Binding-site contacts:
Ligand atom FE contacts residue CYS573 of chain 1.J at 4.0 Å.
Ligand atom N1 contacts residue CYS84 of chain 1.J at 3.6 Å.
Ligand atom FE contacts residue CYS576 of chain 1.J at 2.3 Å.
Ligand atom C3 contacts residue CYS84 of chain 1.J at 3.1 Å (hydrophobic).
Ligand atom N2 contacts residue ARG501 of chain 1.J at 4.1 Å.
Ligand atom N1 contacts residue ARG501 of chain 1.J at 2.9 Å (salt-bridge).
Ligand atom O3 contacts residue LEU504 of chain 1.J at 3.7 Å.
Ligand atom NI contacts residue CYS573 of chain 1.J at 2.2 Å.
Ligand atom C3 contacts residue HIS88 of chain 1.J at 3.5 Å.
Ligand atom C1 contacts residue CYS84 of chain 1.J at 3.0 Å (hydrophobic).
Ligand atom N2 contacts residue CYS576 of chain 1.J at 3.3 Å.
Ligand atom NI contacts residue CYS576 of chain 1.J at 2.3 Å.
Ligand atom N1 contacts residue ALA499 of chain 1.J at 3.3 Å.
Ligand atom O3 contacts residue CYS576 of chain 1.J at 4.0 Å.
Ligand atom NI contacts residue CYS84 of chain 1.J at 2.2 Å.
Ligand atom NI contacts residue CYS81 of chain 1.J at 2.2 Å.
Ligand atom C3 contacts residue PRO523 of chain 1.J at 3.9 Å (hydrophobic).
Ligand atom C3 contacts residue ALA499 of chain 1.J at 3.7 Å (hydrophobic).
Ligand atom N1 contacts residue VAL500 of chain 1.J at 3.1 Å (h-bond).
Ligand atom N2 contacts residue PRO523 of chain 1.J at 3.2 Å.
Ligand atom C2 contacts residue THR524 of chain 1.J at 3.8 Å.
Ligand atom C1 contacts residue ARG501 of chain 1.J at 3.5 Å.
Ligand atom O3 contacts residue CYS84 of chain 1.J at 4.0 Å.
Ligand atom N2 contacts residue PRO522 of chain 1.J at 3.7 Å.
Ligand atom O3 contacts residue HIS88 of chain 1.J at 3.3 Å (h-bond).
Ligand atom O3 contacts residue PRO523 of chain 1.J at 3.8 Å.
Ligand atom C2 contacts residue PRO522 of chain 1.J at 3.6 Å (hydrophobic).
Ligand atom N1 contacts residue ASN87 of chain 1.J at 3.9 Å.
Ligand atom C2 contacts residue CYS84 of chain 1.J at 4.0 Å (hydrophobic).
Ligand atom FE contacts residue CYS84 of chain 1.J at 2.2 Å.
Ligand atom C1 contacts residue ALA499 of chain 1.J at 3.6 Å (hydrophobic).
Ligand atom C3 contacts residue PRO522 of chain 1.J at 3.3 Å (hydrophobic).
Ligand atom C2 contacts residue ARG501 of chain 1.J at 3.9 Å.
Ligand atom O3 contacts residue ALA499 of chain 1.J at 3.5 Å.
Ligand atom N2 contacts residue THR524 of chain 1.J at 2.9 Å (h-bond).
Ligand atom C2 contacts residue CYS576 of chain 1.J at 3.0 Å (hydrophobic).
Ligand atom N2 contacts residue CYS573 of chain 1.J at 4.1 Å.
Ligand atom O3 contacts residue PRO522 of chain 1.J at 3.2 Å.
Ligand atom C3 contacts residue CYS576 of chain 1.J at 3.1 Å (hydrophobic).
Ligand atom C2 contacts residue PRO523 of chain 1.J at 3.5 Å (hydrophobic).

The protein below binds the small molecule below.
Small molecule (SMILES): N#C[Fe]([Ni])(C#N)C=O

Sequence of chain 1.J:
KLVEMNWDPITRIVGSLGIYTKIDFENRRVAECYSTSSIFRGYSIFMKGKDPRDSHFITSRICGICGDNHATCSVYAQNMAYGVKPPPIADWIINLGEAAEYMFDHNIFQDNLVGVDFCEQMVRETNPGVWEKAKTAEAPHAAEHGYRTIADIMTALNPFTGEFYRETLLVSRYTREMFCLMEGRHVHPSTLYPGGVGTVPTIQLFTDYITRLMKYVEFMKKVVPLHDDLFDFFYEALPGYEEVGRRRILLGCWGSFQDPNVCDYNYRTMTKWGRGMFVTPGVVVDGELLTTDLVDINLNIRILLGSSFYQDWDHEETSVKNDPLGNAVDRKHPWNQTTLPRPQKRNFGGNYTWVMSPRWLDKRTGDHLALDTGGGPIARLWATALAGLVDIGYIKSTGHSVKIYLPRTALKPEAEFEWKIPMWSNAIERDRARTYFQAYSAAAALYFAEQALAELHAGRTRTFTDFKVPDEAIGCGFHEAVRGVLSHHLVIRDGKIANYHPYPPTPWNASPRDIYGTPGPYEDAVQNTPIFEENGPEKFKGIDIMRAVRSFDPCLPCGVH